The small molecule below binds the protein below.
Small molecule (SMILES): COc1cc(CCCOC(=O)[C@@H]2CCCCN2S(=O)(=O)Cc2ccccc2)cc(OC)c1OC

Binding-site contacts:
Ligand atom C16 contacts residue TRP162 of chain 1.B at 3.6 Å (hydrophobic).
Ligand atom C21 contacts residue ILE194 of chain 1.B at 3.6 Å (hydrophobic).
Ligand atom C11 contacts residue TYR185 of chain 1.B at 3.4 Å (hydrophobic).
Ligand atom C21 contacts residue GLY191 of chain 1.B at 4.2 Å.
Ligand atom O4 contacts residue TYR185 of chain 1.B at 3.7 Å.
Ligand atom C20 contacts residue ILE194 of chain 1.B at 3.8 Å (hydrophobic).
Ligand atom C20 contacts residue ALA190 of chain 1.B at 4.0 Å (hydrophobic).
Ligand atom C16 contacts residue TYR129 of chain 1.B at 3.7 Å (hydrophobic).
Ligand atom C14 contacts residue ILE159 of chain 1.B at 4.1 Å (hydrophobic).
Ligand atom O4 contacts residue VAL158 of chain 1.B at 3.3 Å.
Ligand atom C12 contacts residue TYR185 of chain 1.B at 3.2 Å (hydrophobic).
Ligand atom C22 contacts residue GLY191 of chain 1.B at 4.1 Å.
Ligand atom C18 contacts residue TYR185 of chain 1.B at 3.3 Å (hydrophobic).
Ligand atom N contacts residue TYR185 of chain 1.B at 4.1 Å.
Ligand atom C17 contacts residue TYR129 of chain 1.B at 3.7 Å (hydrophobic).
Ligand atom C12 contacts residue ILE159 of chain 1.B at 4.1 Å (hydrophobic).
Ligand atom S contacts residue TYR185 of chain 1.B at 3.8 Å.
Ligand atom O6 contacts residue PHE202 of chain 1.B at 3.7 Å.
Ligand atom C14 contacts residue TRP162 of chain 1.B at 3.3 Å (hydrophobic).
Ligand atom C20 contacts residue TYR185 of chain 1.B at 3.8 Å (hydrophobic).
Ligand atom O5 contacts residue PHE139 of chain 1.B at 3.8 Å.
Ligand atom O4 contacts residue ILE159 of chain 1.B at 2.9 Å (h-bond).
Ligand atom C9 contacts residue PHE149 of chain 1.B at 3.6 Å (hydrophobic).
Ligand atom C13 contacts residue TYR185 of chain 1.B at 3.8 Å (hydrophobic).
Ligand atom C23 contacts residue PHE139 of chain 1.B at 4.1 Å (hydrophobic).
Ligand atom O2 contacts residue TYR129 of chain 1.B at 4.1 Å.
Ligand atom O5 contacts residue TYR185 of chain 1.B at 3.4 Å (h-bond).
Ligand atom O5 contacts residue PHE202 of chain 1.B at 3.3 Å.
Ligand atom C15 contacts residue PHE149 of chain 1.B at 3.8 Å (hydrophobic).
Ligand atom C15 contacts residue TRP162 of chain 1.B at 3.5 Å (hydrophobic).
Ligand atom C19 contacts residue TYR185 of chain 1.B at 4.0 Å (hydrophobic).
Ligand atom C21 contacts residue ALA190 of chain 1.B at 3.8 Å (hydrophobic).
Ligand atom O6 contacts residue TYR129 of chain 1.B at 3.6 Å.
Ligand atom C16 contacts residue PHE149 of chain 1.B at 4.0 Å (hydrophobic).
Ligand atom C22 contacts residue PHE139 of chain 1.B at 4.1 Å (hydrophobic).
Ligand atom O6 contacts residue PHE139 of chain 1.B at 3.6 Å.
Ligand atom O3 contacts residue TYR185 of chain 1.B at 3.0 Å (h-bond).
Ligand atom C10 contacts residue MET157 of chain 1.B at 3.4 Å (hydrophobic).
Ligand atom C15 contacts residue VAL158 of chain 1.B at 3.9 Å (hydrophobic).
Ligand atom S contacts residue PHE202 of chain 1.B at 4.0 Å.

Sequence of chain 1.B:
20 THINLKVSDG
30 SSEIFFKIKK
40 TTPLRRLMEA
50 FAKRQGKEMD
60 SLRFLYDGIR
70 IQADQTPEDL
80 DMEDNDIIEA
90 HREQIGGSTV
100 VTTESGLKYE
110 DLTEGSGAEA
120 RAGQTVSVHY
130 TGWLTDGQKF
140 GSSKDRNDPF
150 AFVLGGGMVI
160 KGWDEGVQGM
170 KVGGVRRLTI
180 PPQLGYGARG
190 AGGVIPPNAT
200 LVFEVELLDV